Sequence of chain 1.C:
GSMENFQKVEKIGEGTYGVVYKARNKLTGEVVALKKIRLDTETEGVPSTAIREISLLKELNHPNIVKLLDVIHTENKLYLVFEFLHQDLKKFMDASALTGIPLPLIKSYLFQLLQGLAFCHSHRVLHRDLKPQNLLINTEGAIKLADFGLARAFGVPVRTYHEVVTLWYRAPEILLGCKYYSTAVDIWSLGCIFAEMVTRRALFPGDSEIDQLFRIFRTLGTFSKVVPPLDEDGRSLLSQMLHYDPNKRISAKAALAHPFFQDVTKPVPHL

This small molecule binds to this protein.
Small molecule (SMILES): Nc1nccc(-c2c3c(O)ccnc3n3c(N)nccc23)n1

Binding-site contacts:
Ligand atom N3 contacts residue GLU83 of chain 1.C at 2.6 Å (salt-bridge).
Ligand atom C2 contacts residue GLU53 of chain 1.C at 3.8 Å.
Ligand atom N3 contacts residue VAL66 of chain 1.C at 3.4 Å.
Ligand atom C6 contacts residue LEU136 of chain 1.C at 4.0 Å (hydrophobic).
Ligand atom C5 contacts residue ALA33 of chain 1.C at 3.5 Å (hydrophobic).
Ligand atom C6 contacts residue LEU85 of chain 1.C at 3.5 Å (hydrophobic).
Ligand atom C5 contacts residue LEU136 of chain 1.C at 3.4 Å (hydrophobic).
Ligand atom N4 contacts residue LEU136 of chain 1.C at 3.8 Å.
Ligand atom N4 contacts residue PHE84 of chain 1.C at 3.9 Å.
Ligand atom N1 contacts residue VAL66 of chain 1.C at 3.6 Å.
Ligand atom N4 contacts residue ALA33 of chain 1.C at 3.5 Å.
Ligand atom N3 contacts residue PHE82 of chain 1.C at 3.4 Å.
Ligand atom N4 contacts residue LEU85 of chain 1.C at 3.2 Å (h-bond).
Ligand atom C2 contacts residue ASP147 of chain 1.C at 3.5 Å.
Ligand atom N2 contacts residue ALA33 of chain 1.C at 3.9 Å.
Ligand atom C14 contacts residue VAL20 of chain 1.C at 3.6 Å (hydrophobic).
Ligand atom C4 contacts residue LEU136 of chain 1.C at 3.7 Å (hydrophobic).
Ligand atom C3 contacts residue PHE82 of chain 1.C at 3.6 Å (hydrophobic).
Ligand atom N4 contacts residue GLU83 of chain 1.C at 3.5 Å (salt-bridge).
Ligand atom C7 contacts residue LEU136 of chain 1.C at 3.8 Å (hydrophobic).
Ligand atom C2 contacts residue LYS35 of chain 1.C at 3.7 Å.
Ligand atom N1 contacts residue PHE82 of chain 1.C at 3.6 Å.
Ligand atom C13 contacts residue VAL20 of chain 1.C at 4.0 Å (hydrophobic).
Ligand atom C12 contacts residue ILE12 of chain 1.C at 3.3 Å (hydrophobic).
Ligand atom C3 contacts residue ASP147 of chain 1.C at 3.9 Å.
Ligand atom C6 contacts residue ILE12 of chain 1.C at 3.9 Å (hydrophobic).
Ligand atom C5 contacts residue GLU83 of chain 1.C at 3.5 Å.
Ligand atom C6 contacts residue ALA33 of chain 1.C at 3.7 Å (hydrophobic).
Ligand atom C9 contacts residue VAL20 of chain 1.C at 4.0 Å (hydrophobic).
Ligand atom N6 contacts residue ILE12 of chain 1.C at 2.6 Å (h-bond).
Ligand atom C8 contacts residue LEU136 of chain 1.C at 3.5 Å (hydrophobic).
Ligand atom O1 contacts residue ASP147 of chain 1.C at 3.8 Å.
Ligand atom N7 contacts residue ILE12 of chain 1.C at 3.6 Å (h-bond).
Ligand atom N2 contacts residue LEU136 of chain 1.C at 3.2 Å.
Ligand atom C11 contacts residue VAL20 of chain 1.C at 3.9 Å (hydrophobic).
Ligand atom C6 contacts residue PHE84 of chain 1.C at 3.9 Å (hydrophobic).
Ligand atom N7 contacts residue GLY13 of chain 1.C at 3.4 Å.
Ligand atom O1 contacts residue LYS35 of chain 1.C at 3.4 Å (salt-bridge).
Ligand atom C7 contacts residue ILE12 of chain 1.C at 3.7 Å (hydrophobic).
Ligand atom N3 contacts residue LEU136 of chain 1.C at 4.0 Å.